Sequence of chain 1.B:
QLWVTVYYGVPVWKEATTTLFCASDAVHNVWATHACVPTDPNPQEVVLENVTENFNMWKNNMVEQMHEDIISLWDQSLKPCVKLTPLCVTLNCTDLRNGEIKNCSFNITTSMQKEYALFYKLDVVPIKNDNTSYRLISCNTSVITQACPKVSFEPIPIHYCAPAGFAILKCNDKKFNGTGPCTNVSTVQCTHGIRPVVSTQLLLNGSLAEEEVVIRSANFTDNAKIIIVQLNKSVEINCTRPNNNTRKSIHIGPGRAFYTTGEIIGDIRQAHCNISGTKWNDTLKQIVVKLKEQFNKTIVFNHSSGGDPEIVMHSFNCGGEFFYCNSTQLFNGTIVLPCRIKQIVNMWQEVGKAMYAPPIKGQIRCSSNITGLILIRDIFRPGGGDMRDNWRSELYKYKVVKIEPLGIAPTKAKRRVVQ

This small molecule binds to this protein.
Small molecule (SMILES): CC(=O)N[C@@H]1[C@@H](O)[C@H](O)[C@@H](CO)O[C@H]1O

Binding-site contacts:
Ligand atom C4 contacts residue ASN253 of chain 1.B at 4.2 Å.
Ligand atom C3 contacts residue ASN253 of chain 1.B at 3.9 Å.
Ligand atom C7 contacts residue GLN307 of chain 1.B at 3.5 Å.
Ligand atom N2 contacts residue GLN307 of chain 1.B at 4.0 Å.
Ligand atom N2 contacts residue ASN253 of chain 1.B at 3.1 Å (h-bond).
Ligand atom C4 contacts residue GLN307 of chain 1.B at 4.3 Å.
Ligand atom C1 contacts residue GLU232 of chain 1.B at 3.3 Å.
Ligand atom C1 contacts residue GLU233 of chain 1.B at 4.4 Å.
Ligand atom C8 contacts residue GLU233 of chain 1.B at 3.7 Å.
Ligand atom O5 contacts residue ASN253 of chain 1.B at 2.3 Å (h-bond).
Ligand atom C2 contacts residue GLU232 of chain 1.B at 3.5 Å.
Ligand atom O3 contacts residue GLN307 of chain 1.B at 2.4 Å (h-bond).
Ligand atom C7 contacts residue ASN253 of chain 1.B at 4.2 Å.
Ligand atom O6 contacts residue LYS254 of chain 1.B at 3.3 Å.
Ligand atom C5 contacts residue ASN253 of chain 1.B at 3.6 Å.
Ligand atom C2 contacts residue ASN253 of chain 1.B at 2.5 Å.
Ligand atom C8 contacts residue GLU232 of chain 1.B at 3.3 Å.
Ligand atom C4 contacts residue LYS254 of chain 1.B at 4.5 Å.
Ligand atom C1 contacts residue ASN253 of chain 1.B at 1.4 Å.
Ligand atom C6 contacts residue LYS254 of chain 1.B at 3.9 Å.
Ligand atom N2 contacts residue GLU233 of chain 1.B at 3.8 Å.
Ligand atom O7 contacts residue VAL234 of chain 1.B at 4.5 Å.
Ligand atom O7 contacts residue GLN307 of chain 1.B at 2.4 Å (h-bond).
Ligand atom C3 contacts residue GLN307 of chain 1.B at 3.5 Å.
Ligand atom C2 contacts residue GLN307 of chain 1.B at 3.6 Å.
Ligand atom O5 contacts residue LYS254 of chain 1.B at 4.1 Å.
Ligand atom N2 contacts residue GLU232 of chain 1.B at 2.6 Å (salt-bridge).
Ligand atom C7 contacts residue GLU232 of chain 1.B at 3.3 Å.
Ligand atom C5 contacts residue LYS254 of chain 1.B at 4.4 Å.
Ligand atom O7 contacts residue GLU232 of chain 1.B at 4.5 Å.
Ligand atom O6 contacts residue ASN253 of chain 1.B at 4.3 Å.
Ligand atom C7 contacts residue GLU233 of chain 1.B at 3.9 Å.